Binding-site contacts:
Ligand atom C4 contacts residue ASN616 of chain 1.C at 4.2 Å.
Ligand atom C8 contacts residue ARG646 of chain 1.C at 4.2 Å.
Ligand atom C2 contacts residue ASN616 of chain 1.C at 2.5 Å.
Ligand atom C8 contacts residue GLN644 of chain 1.C at 3.4 Å.
Ligand atom N2 contacts residue ASN616 of chain 1.C at 2.9 Å (h-bond).
Ligand atom C3 contacts residue ASN616 of chain 1.C at 3.8 Å.
Ligand atom C1 contacts residue THR618 of chain 1.C at 3.8 Å.
Ligand atom C5 contacts residue THR618 of chain 1.C at 4.3 Å.
Ligand atom C7 contacts residue GLN644 of chain 1.C at 3.1 Å.
Ligand atom O7 contacts residue ASN616 of chain 1.C at 3.1 Å.
Ligand atom C7 contacts residue ASN616 of chain 1.C at 3.4 Å.
Ligand atom C1 contacts residue ASN616 of chain 1.C at 1.4 Å.
Ligand atom C5 contacts residue ASN616 of chain 1.C at 3.7 Å.
Ligand atom N2 contacts residue GLN644 of chain 1.C at 3.9 Å.
Ligand atom O7 contacts residue GLN644 of chain 1.C at 2.7 Å (h-bond).
Ligand atom O5 contacts residue ASN616 of chain 1.C at 2.4 Å (h-bond).
Ligand atom O5 contacts residue THR618 of chain 1.C at 4.4 Å.

The protein below binds the small molecule below.
Small molecule (SMILES): CC(=O)N[C@@H]1[C@@H](O)[C@H](O)[C@@H](CO)O[C@H]1O

Sequence of chain 1.C:
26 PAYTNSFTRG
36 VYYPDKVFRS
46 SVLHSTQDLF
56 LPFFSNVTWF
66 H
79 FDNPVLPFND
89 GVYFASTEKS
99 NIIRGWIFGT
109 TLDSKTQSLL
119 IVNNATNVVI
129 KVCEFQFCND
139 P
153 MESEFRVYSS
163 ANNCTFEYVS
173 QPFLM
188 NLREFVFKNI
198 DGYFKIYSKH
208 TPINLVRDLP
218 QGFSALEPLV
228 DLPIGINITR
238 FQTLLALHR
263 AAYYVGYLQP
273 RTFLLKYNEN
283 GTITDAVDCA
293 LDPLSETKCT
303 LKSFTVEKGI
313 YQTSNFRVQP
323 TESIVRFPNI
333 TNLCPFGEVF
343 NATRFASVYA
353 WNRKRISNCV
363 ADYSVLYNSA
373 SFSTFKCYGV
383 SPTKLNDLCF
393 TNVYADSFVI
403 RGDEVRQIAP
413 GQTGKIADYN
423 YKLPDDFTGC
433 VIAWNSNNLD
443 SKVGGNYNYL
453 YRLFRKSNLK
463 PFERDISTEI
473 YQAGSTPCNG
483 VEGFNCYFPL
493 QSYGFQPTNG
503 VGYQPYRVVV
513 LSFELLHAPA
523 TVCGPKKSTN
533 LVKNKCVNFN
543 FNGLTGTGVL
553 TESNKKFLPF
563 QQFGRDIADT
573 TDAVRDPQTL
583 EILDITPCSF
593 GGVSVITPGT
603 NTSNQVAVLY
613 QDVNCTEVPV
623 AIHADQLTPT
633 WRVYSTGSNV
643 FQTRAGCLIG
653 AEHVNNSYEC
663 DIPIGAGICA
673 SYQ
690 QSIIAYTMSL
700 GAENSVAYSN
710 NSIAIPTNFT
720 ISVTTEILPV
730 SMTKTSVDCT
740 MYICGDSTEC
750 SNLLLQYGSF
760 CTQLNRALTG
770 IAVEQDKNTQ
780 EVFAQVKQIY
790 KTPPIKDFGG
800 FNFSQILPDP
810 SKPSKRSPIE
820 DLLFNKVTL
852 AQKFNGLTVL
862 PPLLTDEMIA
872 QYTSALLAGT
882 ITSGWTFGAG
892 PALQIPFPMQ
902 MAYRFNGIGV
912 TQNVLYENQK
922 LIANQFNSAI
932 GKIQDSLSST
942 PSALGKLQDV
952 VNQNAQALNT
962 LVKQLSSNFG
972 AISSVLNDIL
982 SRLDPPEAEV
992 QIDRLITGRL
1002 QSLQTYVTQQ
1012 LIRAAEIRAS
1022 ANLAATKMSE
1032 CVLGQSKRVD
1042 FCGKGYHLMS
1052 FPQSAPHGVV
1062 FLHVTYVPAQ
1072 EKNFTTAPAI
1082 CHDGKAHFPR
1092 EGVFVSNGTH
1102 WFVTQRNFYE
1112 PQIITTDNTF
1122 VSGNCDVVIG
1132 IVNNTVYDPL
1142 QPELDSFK